Binding-site contacts:
Ligand atom N6 contacts residue HIS319 of chain 1.B at 3.2 Å (h-bond).
Ligand atom PG contacts residue THR362 of chain 1.B at 3.4 Å.
Ligand atom PA contacts residue GLY360 of chain 1.B at 3.3 Å.
Ligand atom O1B contacts residue THR362 of chain 1.B at 2.8 Å (h-bond).
Ligand atom O3' contacts residue LEU506 of chain 1.B at 3.3 Å.
Ligand atom O5' contacts residue GLY360 of chain 1.B at 3.7 Å.
Ligand atom O3G contacts residue VAL359 of chain 1.B at 2.9 Å (h-bond).
Ligand atom O1A contacts residue GLY358 of chain 1.B at 3.7 Å.
Ligand atom O4' contacts residue VAL540 of chain 1.B at 3.3 Å.
Ligand atom O3A contacts residue GLY358 of chain 1.B at 3.2 Å.
Ligand atom O1A contacts residue ARG541 of chain 1.B at 3.4 Å (salt-bridge).
Ligand atom O3B contacts residue THR362 of chain 1.B at 3.2 Å (h-bond).
Ligand atom O2A contacts residue VAL359 of chain 1.B at 3.3 Å.
Ligand atom O2G contacts residue THR362 of chain 1.B at 2.4 Å (h-bond).
Ligand atom N6 contacts residue TYR493 of chain 1.B at 3.0 Å.
Ligand atom C2 contacts residue VAL359 of chain 1.B at 3.6 Å (hydrophobic).
Ligand atom C5' contacts residue ARG541 of chain 1.B at 3.7 Å.
Ligand atom O3A contacts residue VAL359 of chain 1.B at 3.4 Å (h-bond).
Ligand atom C2 contacts residue VAL540 of chain 1.B at 3.6 Å (hydrophobic).
Ligand atom O1B contacts residue GLY360 of chain 1.B at 3.1 Å.
Ligand atom O2A contacts residue GLY358 of chain 1.B at 2.8 Å (h-bond).
Ligand atom PA contacts residue GLY358 of chain 1.B at 3.5 Å.
Ligand atom S1G contacts residue GLY358 of chain 1.B at 2.8 Å (h-bond).
Ligand atom O2B contacts residue ARG541 of chain 1.B at 3.4 Å (salt-bridge).
Ligand atom S1G contacts residue LYS361 of chain 1.B at 3.7 Å.
Ligand atom O3G contacts residue GLY360 of chain 1.B at 2.8 Å (h-bond).
Ligand atom N6 contacts residue LEU322 of chain 1.B at 3.3 Å.
Ligand atom N1 contacts residue TYR493 of chain 1.B at 3.7 Å.
Ligand atom N1 contacts residue VAL359 of chain 1.B at 3.7 Å.
Ligand atom O3G contacts residue LYS361 of chain 1.B at 2.8 Å (salt-bridge).
Ligand atom O2A contacts residue GLY360 of chain 1.B at 2.6 Å (h-bond).
Ligand atom O3G contacts residue GLY358 of chain 1.B at 3.5 Å.
Ligand atom N3 contacts residue VAL540 of chain 1.B at 3.4 Å.
Ligand atom O1B contacts residue LYS361 of chain 1.B at 3.2 Å (salt-bridge).
Ligand atom O2A contacts residue VAL540 of chain 1.B at 3.2 Å.
Ligand atom O2' contacts residue TYR505 of chain 1.B at 3.2 Å (h-bond).
Ligand atom O3A contacts residue GLY360 of chain 1.B at 2.8 Å (h-bond).
Ligand atom O1B contacts residue SER363 of chain 1.B at 3.2 Å (h-bond).
Ligand atom O2G contacts residue LYS361 of chain 1.B at 3.2 Å.
Ligand atom S1G contacts residue PRO357 of chain 1.B at 3.7 Å.

The small molecule below binds the protein below.
Small molecule (SMILES): Nc1ncnc2c1ncn2[C@@H]1O[C@H](COP(=O)(O)OP(=O)(O)OP(O)(O)=S)[C@@H](O)[C@H]1O

Sequence of chain 1.B:
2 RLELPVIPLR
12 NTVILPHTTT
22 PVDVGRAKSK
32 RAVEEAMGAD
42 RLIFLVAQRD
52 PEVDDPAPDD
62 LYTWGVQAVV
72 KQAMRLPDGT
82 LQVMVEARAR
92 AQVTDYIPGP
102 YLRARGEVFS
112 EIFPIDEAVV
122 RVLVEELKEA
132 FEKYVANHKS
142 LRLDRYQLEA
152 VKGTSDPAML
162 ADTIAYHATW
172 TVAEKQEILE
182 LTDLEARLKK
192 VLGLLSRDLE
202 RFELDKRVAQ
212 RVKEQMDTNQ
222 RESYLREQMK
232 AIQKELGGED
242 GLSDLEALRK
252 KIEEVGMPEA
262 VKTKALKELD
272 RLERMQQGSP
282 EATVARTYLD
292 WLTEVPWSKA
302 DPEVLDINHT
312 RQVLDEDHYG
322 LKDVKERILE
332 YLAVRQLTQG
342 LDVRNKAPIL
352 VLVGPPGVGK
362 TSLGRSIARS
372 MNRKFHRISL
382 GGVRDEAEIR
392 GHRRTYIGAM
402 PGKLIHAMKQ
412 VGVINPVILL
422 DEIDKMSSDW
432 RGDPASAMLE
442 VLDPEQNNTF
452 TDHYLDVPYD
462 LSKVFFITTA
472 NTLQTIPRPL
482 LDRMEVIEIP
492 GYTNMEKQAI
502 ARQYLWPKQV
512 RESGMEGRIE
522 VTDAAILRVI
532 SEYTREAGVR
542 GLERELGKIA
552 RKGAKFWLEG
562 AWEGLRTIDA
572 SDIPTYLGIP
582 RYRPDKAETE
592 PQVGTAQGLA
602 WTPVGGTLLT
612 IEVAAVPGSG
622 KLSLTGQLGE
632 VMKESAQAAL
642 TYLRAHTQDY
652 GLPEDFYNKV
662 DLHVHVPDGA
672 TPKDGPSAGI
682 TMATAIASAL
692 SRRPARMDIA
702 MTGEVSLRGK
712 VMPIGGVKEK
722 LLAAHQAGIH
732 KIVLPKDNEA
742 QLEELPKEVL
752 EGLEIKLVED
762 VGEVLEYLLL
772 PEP